The protein below binds the small molecule below.
Small molecule (SMILES): Nc1ncnc2c1ncn2[C@@H]1O[C@H](COP(=O)(O)OP(=O)(O)OP(O)(O)=S)[C@@H](O)[C@H]1O

Sequence of chain 1.D:
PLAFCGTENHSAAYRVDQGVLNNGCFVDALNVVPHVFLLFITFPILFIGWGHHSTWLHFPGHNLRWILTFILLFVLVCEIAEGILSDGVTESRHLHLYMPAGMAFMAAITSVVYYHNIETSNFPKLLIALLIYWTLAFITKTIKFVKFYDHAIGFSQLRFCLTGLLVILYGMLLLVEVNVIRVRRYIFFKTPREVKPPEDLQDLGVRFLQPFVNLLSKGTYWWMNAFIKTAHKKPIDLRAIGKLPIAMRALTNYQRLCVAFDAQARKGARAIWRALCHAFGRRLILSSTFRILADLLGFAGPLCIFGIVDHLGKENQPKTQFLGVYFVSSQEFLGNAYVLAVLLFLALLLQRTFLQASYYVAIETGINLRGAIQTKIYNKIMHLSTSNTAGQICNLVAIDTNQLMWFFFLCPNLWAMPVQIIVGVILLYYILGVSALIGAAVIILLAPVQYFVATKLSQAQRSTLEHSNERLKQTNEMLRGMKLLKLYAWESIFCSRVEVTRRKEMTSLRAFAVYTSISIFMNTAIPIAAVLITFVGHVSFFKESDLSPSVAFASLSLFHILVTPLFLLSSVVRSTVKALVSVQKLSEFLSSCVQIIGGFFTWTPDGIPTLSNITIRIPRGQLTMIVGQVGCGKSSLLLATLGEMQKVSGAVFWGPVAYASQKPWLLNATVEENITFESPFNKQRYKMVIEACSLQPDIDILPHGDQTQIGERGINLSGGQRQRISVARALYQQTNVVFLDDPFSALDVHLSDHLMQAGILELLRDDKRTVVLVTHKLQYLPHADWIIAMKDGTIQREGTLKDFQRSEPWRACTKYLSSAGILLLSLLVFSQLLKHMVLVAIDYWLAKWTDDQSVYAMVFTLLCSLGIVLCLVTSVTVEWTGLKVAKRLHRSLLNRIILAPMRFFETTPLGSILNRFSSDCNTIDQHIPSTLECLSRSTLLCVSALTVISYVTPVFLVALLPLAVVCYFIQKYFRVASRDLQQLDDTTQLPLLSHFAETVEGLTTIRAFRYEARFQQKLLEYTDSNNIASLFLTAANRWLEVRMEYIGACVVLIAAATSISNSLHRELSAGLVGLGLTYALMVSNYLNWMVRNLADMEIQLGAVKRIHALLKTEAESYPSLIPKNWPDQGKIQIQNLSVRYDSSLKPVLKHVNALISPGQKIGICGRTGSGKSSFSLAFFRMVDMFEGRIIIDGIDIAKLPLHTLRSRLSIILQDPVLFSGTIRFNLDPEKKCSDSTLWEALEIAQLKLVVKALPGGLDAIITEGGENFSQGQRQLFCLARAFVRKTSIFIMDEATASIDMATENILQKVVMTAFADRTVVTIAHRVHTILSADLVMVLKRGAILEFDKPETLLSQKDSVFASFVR

Binding-site contacts:
Ligand atom PG contacts residue SER720 of chain 1.D at 3.9 Å.
Ligand atom O1A contacts residue LYS719 of chain 1.D at 3.5 Å (salt-bridge).
Ligand atom O4' contacts residue SER721 of chain 1.D at 4.0 Å.
Ligand atom O5' contacts residue SER721 of chain 1.D at 4.0 Å.
Ligand atom O3A contacts residue GLY716 of chain 1.D at 3.6 Å.
Ligand atom N9 contacts residue TRP688 of chain 1.D at 3.9 Å.
Ligand atom N7 contacts residue TRP688 of chain 1.D at 3.5 Å.
Ligand atom N6 contacts residue THR404 of chain 1.D at 3.6 Å (h-bond).
Ligand atom C2 contacts residue TRP688 of chain 1.D at 3.9 Å (hydrophobic).
Ligand atom C5 contacts residue TRP688 of chain 1.D at 3.7 Å (hydrophobic).
Ligand atom N1 contacts residue SER405 of chain 1.D at 3.9 Å.
Ligand atom C6 contacts residue TRP688 of chain 1.D at 3.4 Å (hydrophobic).
Ligand atom PB contacts residue CYS717 of chain 1.D at 3.8 Å.
Ligand atom C8 contacts residue TRP688 of chain 1.D at 3.8 Å (hydrophobic).
Ligand atom S1G contacts residue GLN775 of chain 1.D at 2.7 Å (h-bond).
Ligand atom O4' contacts residue TRP688 of chain 1.D at 3.8 Å.
Ligand atom O1A contacts residue SER721 of chain 1.D at 3.1 Å (h-bond).
Ligand atom O1A contacts residue SER720 of chain 1.D at 3.7 Å.
Ligand atom C4 contacts residue TRP688 of chain 1.D at 3.7 Å (hydrophobic).
Ligand atom O1A contacts residue GLY718 of chain 1.D at 3.2 Å.
Ligand atom PB contacts residue LYS719 of chain 1.D at 4.0 Å.
Ligand atom O1B contacts residue GLN714 of chain 1.D at 3.3 Å (h-bond).
Ligand atom O1B contacts residue GLY716 of chain 1.D at 2.4 Å (h-bond).
Ligand atom O2G contacts residue GLN775 of chain 1.D at 3.7 Å.
Ligand atom O2G contacts residue LYS719 of chain 1.D at 3.9 Å.
Ligand atom S1G contacts residue SER720 of chain 1.D at 2.9 Å (h-bond).
Ligand atom O1B contacts residue VAL715 of chain 1.D at 3.3 Å.
Ligand atom O3B contacts residue LYS719 of chain 1.D at 3.8 Å.
Ligand atom PA contacts residue SER721 of chain 1.D at 4.1 Å.
Ligand atom O2A contacts residue SER720 of chain 1.D at 3.5 Å.
Ligand atom N1 contacts residue TRP688 of chain 1.D at 3.5 Å.
Ligand atom O2B contacts residue LYS719 of chain 1.D at 2.7 Å (salt-bridge).
Ligand atom O2B contacts residue GLY716 of chain 1.D at 3.9 Å.
Ligand atom O2B contacts residue CYS717 of chain 1.D at 3.1 Å (h-bond).
Ligand atom O1B contacts residue CYS717 of chain 1.D at 3.6 Å.
Ligand atom N3 contacts residue TRP688 of chain 1.D at 3.7 Å.
Ligand atom O3B contacts residue SER720 of chain 1.D at 3.7 Å.
Ligand atom PB contacts residue GLY716 of chain 1.D at 3.5 Å.
Ligand atom N6 contacts residue TRP688 of chain 1.D at 3.3 Å.
Ligand atom O2B contacts residue GLY718 of chain 1.D at 2.9 Å (h-bond).